Sequence of chain 2.A:
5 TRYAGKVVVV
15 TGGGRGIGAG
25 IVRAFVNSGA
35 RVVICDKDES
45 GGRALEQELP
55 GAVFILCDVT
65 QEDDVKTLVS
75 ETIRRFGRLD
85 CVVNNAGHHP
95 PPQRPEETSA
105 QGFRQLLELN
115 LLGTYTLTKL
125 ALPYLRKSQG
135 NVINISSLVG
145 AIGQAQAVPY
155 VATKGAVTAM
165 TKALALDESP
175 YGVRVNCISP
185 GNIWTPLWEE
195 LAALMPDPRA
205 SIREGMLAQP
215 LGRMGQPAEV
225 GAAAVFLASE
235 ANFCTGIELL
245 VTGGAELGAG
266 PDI

A protein and the small-molecule ligand that binds it are described below.
Small molecule (SMILES): OC[C@H]1O[C@@H](O)[C@H](O)[C@@H](O)[C@@H]1O

Binding-site contacts:
Ligand atom O1 contacts residue PRO221 of chain 2.A at 3.6 Å.
Ligand atom O6 contacts residue TRP188 of chain 2.A at 4.4 Å.
Ligand atom O5 contacts residue THR189 of chain 2.A at 3.4 Å.
Ligand atom C5 contacts residue PRO190 of chain 2.A at 4.4 Å (hydrophobic).
Ligand atom C1 contacts residue TRP188 of chain 2.A at 3.6 Å (hydrophobic).
Ligand atom O6 contacts residue THR189 of chain 2.A at 3.8 Å.
Ligand atom O5 contacts residue TRP188 of chain 2.A at 3.6 Å.
Ligand atom O5 contacts residue PRO190 of chain 2.A at 3.4 Å.
Ligand atom O6 contacts residue GLU193 of chain 2.A at 2.6 Å (salt-bridge).
Ligand atom C4 contacts residue TRP188 of chain 2.A at 4.1 Å (hydrophobic).
Ligand atom C5 contacts residue TRP188 of chain 2.A at 3.6 Å (hydrophobic).
Ligand atom C1 contacts residue PRO190 of chain 2.A at 4.1 Å (hydrophobic).
Ligand atom O1 contacts residue PRO190 of chain 2.A at 3.5 Å.
Ligand atom O6 contacts residue PRO190 of chain 2.A at 3.7 Å.
Ligand atom O1 contacts residue TRP188 of chain 2.A at 4.0 Å.
Ligand atom C6 contacts residue GLU193 of chain 2.A at 3.4 Å.
Ligand atom O4 contacts residue TRP188 of chain 2.A at 3.3 Å (h-bond).
Ligand atom C1 contacts residue THR189 of chain 2.A at 4.0 Å.
Ligand atom C6 contacts residue PRO190 of chain 2.A at 3.9 Å (hydrophobic).
Ligand atom C6 contacts residue TRP188 of chain 2.A at 3.3 Å (hydrophobic).
Ligand atom O1 contacts residue THR189 of chain 2.A at 4.0 Å.
Ligand atom C1 contacts residue PRO221 of chain 2.A at 4.2 Å (hydrophobic).
Ligand atom O1 contacts residue GLY20 of chain 2.A at 3.4 Å.
Ligand atom C6 contacts residue THR189 of chain 2.A at 3.5 Å.
Ligand atom C5 contacts residue THR189 of chain 2.A at 4.0 Å.